Sequence of chain 1.A:
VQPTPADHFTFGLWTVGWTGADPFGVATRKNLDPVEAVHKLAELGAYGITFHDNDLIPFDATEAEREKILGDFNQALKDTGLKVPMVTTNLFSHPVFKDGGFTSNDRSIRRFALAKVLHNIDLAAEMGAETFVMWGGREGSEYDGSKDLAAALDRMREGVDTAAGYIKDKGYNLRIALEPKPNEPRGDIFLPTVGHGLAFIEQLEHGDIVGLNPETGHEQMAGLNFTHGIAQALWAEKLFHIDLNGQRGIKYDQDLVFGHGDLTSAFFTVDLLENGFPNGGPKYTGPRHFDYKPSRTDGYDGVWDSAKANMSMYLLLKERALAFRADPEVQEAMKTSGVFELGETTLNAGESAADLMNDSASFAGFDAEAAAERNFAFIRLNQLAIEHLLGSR

Sequence of chain 2.B:
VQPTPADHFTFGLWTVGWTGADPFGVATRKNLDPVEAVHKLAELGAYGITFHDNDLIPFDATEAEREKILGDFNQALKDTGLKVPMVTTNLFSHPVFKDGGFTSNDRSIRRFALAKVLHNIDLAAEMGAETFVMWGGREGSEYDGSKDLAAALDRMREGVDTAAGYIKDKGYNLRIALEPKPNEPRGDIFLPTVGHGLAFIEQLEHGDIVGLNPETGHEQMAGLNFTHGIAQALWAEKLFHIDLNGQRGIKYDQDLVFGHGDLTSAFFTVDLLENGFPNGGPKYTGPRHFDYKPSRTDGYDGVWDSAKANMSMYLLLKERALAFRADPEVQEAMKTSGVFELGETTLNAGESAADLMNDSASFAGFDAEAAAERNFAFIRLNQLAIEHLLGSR

A small-molecule ligand and the protein it binds are described below.
Small molecule (SMILES): OC[C@@H](O)C(O)[C@@H](O)CO

Binding-site contacts:
Ligand atom C4 contacts residue ASP292 of chain 2.B at 3.9 Å.
Ligand atom O5 contacts residue HIS53 of chain 2.B at 2.8 Å (h-bond).
Ligand atom C2 contacts residue HIS219 of chain 2.B at 4.0 Å.
Ligand atom O2 contacts residue ASP292 of chain 2.B at 2.8 Å (salt-bridge).
Ligand atom O5 contacts residue THR89 of chain 2.B at 4.1 Å.
Ligand atom C1 contacts residue TRP136 of chain 2.B at 3.8 Å (hydrophobic).
Ligand atom C2 contacts residue GLU216 of chain 2.B at 4.1 Å.
Ligand atom C5 contacts residue THR89 of chain 2.B at 4.0 Å.
Ligand atom C2 contacts residue TRP136 of chain 2.B at 3.7 Å (hydrophobic).
Ligand atom O2 contacts residue ASP244 of chain 2.B at 4.1 Å.
Ligand atom O4 contacts residue MG1 of chain 2.F at 2.2 Å.
Ligand atom C5 contacts residue HIS53 of chain 2.B at 3.2 Å.
Ligand atom C4 contacts residue TRP136 of chain 2.B at 3.8 Å (hydrophobic).
Ligand atom C1 contacts residue HIS219 of chain 2.B at 4.1 Å.
Ligand atom O1 contacts residue HIS219 of chain 2.B at 3.2 Å (h-bond).
Ligand atom C4 contacts residue MG1 of chain 2.F at 3.3 Å.
Ligand atom O1 contacts residue PHE25 of chain 1.A at 3.9 Å.
Ligand atom O2 contacts residue GLU180 of chain 2.B at 3.0 Å (salt-bridge).
Ligand atom C4 contacts residue GLU180 of chain 2.B at 3.1 Å.
Ligand atom C5 contacts residue GLU180 of chain 2.B at 4.0 Å.
Ligand atom C3 contacts residue ASP292 of chain 2.B at 3.7 Å.
Ligand atom O3 contacts residue TRP15 of chain 2.B at 3.3 Å (h-bond).
Ligand atom O1 contacts residue TRP136 of chain 2.B at 3.4 Å.
Ligand atom O3 contacts residue ASP292 of chain 2.B at 2.9 Å (salt-bridge).
Ligand atom C1 contacts residue PHE25 of chain 1.A at 3.9 Å (hydrophobic).
Ligand atom O4 contacts residue ASP292 of chain 2.B at 3.0 Å (salt-bridge).
Ligand atom O2 contacts residue MG1 of chain 2.F at 2.2 Å.
Ligand atom C2 contacts residue MG1 of chain 2.F at 3.3 Å.
Ligand atom O5 contacts residue PHE93 of chain 2.B at 4.0 Å.
Ligand atom O2 contacts residue HIS219 of chain 2.B at 3.5 Å (h-bond).
Ligand atom C2 contacts residue GLU180 of chain 2.B at 3.6 Å.
Ligand atom O5 contacts residue TRP136 of chain 2.B at 3.6 Å.
Ligand atom O4 contacts residue GLU180 of chain 2.B at 2.6 Å (salt-bridge).
Ligand atom O4 contacts residue ASP244 of chain 2.B at 3.0 Å (salt-bridge).
Ligand atom O3 contacts residue MG1 of chain 2.F at 3.6 Å.
Ligand atom C3 contacts residue MG1 of chain 2.F at 3.5 Å.
Ligand atom C2 contacts residue ASP292 of chain 2.B at 3.8 Å.
Ligand atom O1 contacts residue LYS182 of chain 2.B at 3.3 Å (salt-bridge).
Ligand atom C3 contacts residue TRP136 of chain 2.B at 4.0 Å (hydrophobic).
Ligand atom O2 contacts residue GLU216 of chain 2.B at 2.7 Å (salt-bridge).